Sequence of chain 1.A:
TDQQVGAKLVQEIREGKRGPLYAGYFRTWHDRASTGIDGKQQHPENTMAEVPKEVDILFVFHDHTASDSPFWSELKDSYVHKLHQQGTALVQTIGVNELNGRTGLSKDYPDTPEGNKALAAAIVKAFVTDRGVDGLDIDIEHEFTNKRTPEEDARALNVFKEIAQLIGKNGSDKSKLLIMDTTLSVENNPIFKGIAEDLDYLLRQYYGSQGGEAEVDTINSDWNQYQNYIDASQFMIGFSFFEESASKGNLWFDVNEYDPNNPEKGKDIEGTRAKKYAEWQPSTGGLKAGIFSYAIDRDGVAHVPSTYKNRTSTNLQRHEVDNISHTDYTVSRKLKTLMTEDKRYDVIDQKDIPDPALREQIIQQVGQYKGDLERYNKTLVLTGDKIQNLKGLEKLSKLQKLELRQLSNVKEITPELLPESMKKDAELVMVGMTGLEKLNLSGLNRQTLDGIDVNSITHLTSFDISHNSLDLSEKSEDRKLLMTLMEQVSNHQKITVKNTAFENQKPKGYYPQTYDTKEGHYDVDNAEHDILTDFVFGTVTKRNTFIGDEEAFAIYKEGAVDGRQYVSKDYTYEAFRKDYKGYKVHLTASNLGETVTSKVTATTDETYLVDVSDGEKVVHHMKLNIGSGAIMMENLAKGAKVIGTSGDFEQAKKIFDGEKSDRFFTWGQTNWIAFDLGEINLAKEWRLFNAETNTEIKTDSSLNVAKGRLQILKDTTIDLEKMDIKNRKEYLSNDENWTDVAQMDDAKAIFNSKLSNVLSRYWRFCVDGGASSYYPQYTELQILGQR

Binding-site contacts:
Ligand atom C1 contacts residue HIS67 of chain 1.A at 3.5 Å.
Ligand atom O2 contacts residue GLU246 of chain 1.A at 2.7 Å (salt-bridge).
Ligand atom C6 contacts residue ASP66 of chain 1.A at 3.2 Å.
Ligand atom O4 contacts residue TYR297 of chain 1.A at 3.0 Å (h-bond).
Ligand atom O3 contacts residue GLU247 of chain 1.A at 2.9 Å (salt-bridge).
Ligand atom O1 contacts residue GLU144 of chain 1.A at 2.6 Å (salt-bridge).
Ligand atom O5 contacts residue ASP66 of chain 1.A at 3.2 Å (salt-bridge).
Ligand atom O6 contacts residue GLU146 of chain 1.A at 3.2 Å (salt-bridge).
Ligand atom N2 contacts residue GLU144 of chain 1.A at 3.1 Å (salt-bridge).
Ligand atom O3 contacts residue TRP32 of chain 1.A at 3.0 Å (h-bond).
Ligand atom O5 contacts residue HIS67 of chain 1.A at 2.9 Å (h-bond).
Ligand atom O6 contacts residue HIS46 of chain 1.A at 2.8 Å (h-bond).
Ligand atom C7 contacts residue GLN208 of chain 1.A at 3.5 Å.
Ligand atom O7 contacts residue TYR297 of chain 1.A at 3.3 Å.
Ligand atom N2 contacts residue ASP142 of chain 1.A at 3.1 Å (salt-bridge).
Ligand atom C6 contacts residue GLU247 of chain 1.A at 3.4 Å.
Ligand atom O4 contacts residue ASP66 of chain 1.A at 2.8 Å (salt-bridge).
Ligand atom C6 contacts residue HIS65 of chain 1.A at 3.0 Å.
Ligand atom C2 contacts residue GLU144 of chain 1.A at 3.0 Å.
Ligand atom O7 contacts residue TYR210 of chain 1.A at 2.6 Å (h-bond).
Ligand atom O3 contacts residue GLU144 of chain 1.A at 3.3 Å (salt-bridge).
Ligand atom C1 contacts residue GLN208 of chain 1.A at 3.4 Å.
Ligand atom O4 contacts residue GLU247 of chain 1.A at 2.9 Å (salt-bridge).
Ligand atom C6 contacts residue ASP66 of chain 1.A at 3.4 Å.
Ligand atom O6 contacts residue HIS67 of chain 1.A at 3.1 Å.
Ligand atom C3 contacts residue PHE64 of chain 1.A at 3.4 Å (hydrophobic).
Ligand atom O4 contacts residue ARG30 of chain 1.A at 3.2 Å (salt-bridge).
Ligand atom C7 contacts residue TYR210 of chain 1.A at 3.4 Å (hydrophobic).
Ligand atom C1 contacts residue GLU144 of chain 1.A at 3.1 Å.
Ligand atom C6 contacts residue ASN100 of chain 1.A at 3.1 Å.
Ligand atom O6 contacts residue ASN100 of chain 1.A at 3.3 Å (h-bond).
Ligand atom C6 contacts residue TRP32 of chain 1.A at 3.4 Å (hydrophobic).
Ligand atom C6 contacts residue HIS46 of chain 1.A at 3.2 Å.
Ligand atom O2 contacts residue TYR297 of chain 1.A at 2.6 Å (h-bond).
Ligand atom C6 contacts residue GLU146 of chain 1.A at 2.8 Å.
Ligand atom O3 contacts residue PHE64 of chain 1.A at 3.4 Å.
Ligand atom O6 contacts residue TRP32 of chain 1.A at 3.4 Å.
Ligand atom O6 contacts residue ASN253 of chain 1.A at 2.7 Å (h-bond).
Ligand atom O5 contacts residue TYR210 of chain 1.A at 3.5 Å.
Ligand atom O6 contacts residue ASN253 of chain 1.A at 2.9 Å (h-bond).

This protein binds this small molecule.
Small molecule (SMILES): CC(=O)N[C@@H]1[C@@H](O)[C@H](O[C@@H]2O[C@H](CO[C@H]3O[C@H](CO[C@H]4O[C@H](CO)[C@@H](O)[C@H](O)[C@@H]4O)[C@@H](O)[C@H](O[C@H]4O[C@H](CO)[C@@H](O)[C@H](O)[C@@H]4O)[C@@H]3O)[C@@H](O)[C@H](O[C@H]3O[C@H](CO)[C@@H](O)[C@H](O)[C@@H]3O[C@H]3O[C@H](CO)[C@@H](O)[C@H](O)[C@@H]3O[C@H]3O[C@H](CO)[C@@H](O)[C@H](O)[C@@H]3O)[C@@H]2O)[C@@H](CO)O[C@H]1O